Binding-site contacts:
Ligand atom CAN contacts residue LEU212 of chain 1.D at 3.6 Å (hydrophobic).
Ligand atom CAN contacts residue SER162 of chain 1.D at 2.5 Å.
Ligand atom CAQ contacts residue SER162 of chain 1.D at 2.7 Å.
Ligand atom OAC contacts residue ALA163 of chain 1.D at 3.9 Å.
Ligand atom CAK contacts residue TYR38 of chain 1.D at 3.8 Å (hydrophobic).
Ligand atom CAL contacts residue GLY90 of chain 1.D at 3.6 Å.
Ligand atom OAA contacts residue SER162 of chain 1.D at 3.1 Å (h-bond).
Ligand atom CAI contacts residue TYR38 of chain 1.D at 4.0 Å (hydrophobic).
Ligand atom CAQ contacts residue LEU212 of chain 1.D at 3.6 Å (hydrophobic).
Ligand atom CAN contacts residue HIS284 of chain 1.D at 3.0 Å.
Ligand atom CAK contacts residue HIS284 of chain 1.D at 4.1 Å.
Ligand atom CAL contacts residue GLY91 of chain 1.D at 3.7 Å.
Ligand atom CAG contacts residue ILE94 of chain 1.D at 4.0 Å (hydrophobic).
Ligand atom CAP contacts residue ALA163 of chain 1.D at 3.0 Å (hydrophobic).
Ligand atom CAM contacts residue GLY89 of chain 1.D at 4.1 Å.
Ligand atom CAP contacts residue GLY91 of chain 1.D at 2.9 Å.
Ligand atom NAE contacts residue SER162 of chain 1.D at 3.7 Å.
Ligand atom CAI contacts residue GLY90 of chain 1.D at 3.9 Å.
Ligand atom CAO contacts residue GLY91 of chain 1.D at 3.8 Å.
Ligand atom CAM contacts residue GLY90 of chain 1.D at 3.0 Å.
Ligand atom CAP contacts residue SER162 of chain 1.D at 2.4 Å.
Ligand atom CAM contacts residue ALA163 of chain 1.D at 3.4 Å (hydrophobic).
Ligand atom OAC contacts residue LEU193 of chain 1.D at 3.8 Å.
Ligand atom CAG contacts residue TYR38 of chain 1.D at 3.6 Å (hydrophobic).
Ligand atom CAM contacts residue GLY91 of chain 1.D at 2.8 Å.
Ligand atom OAA contacts residue HIS284 of chain 1.D at 3.7 Å.
Ligand atom CAO contacts residue ALA163 of chain 1.D at 4.0 Å (hydrophobic).
Ligand atom CAL contacts residue SER162 of chain 1.D at 2.2 Å.
Ligand atom OAB contacts residue HIS284 of chain 1.D at 3.3 Å.
Ligand atom CAI contacts residue PHE220 of chain 1.D at 3.9 Å (hydrophobic).
Ligand atom OAA contacts residue TYR38 of chain 1.D at 3.7 Å.
Ligand atom CAI contacts residue ILE94 of chain 1.D at 4.1 Å (hydrophobic).
Ligand atom CAM contacts residue SER162 of chain 1.D at 2.1 Å.
Ligand atom CAQ contacts residue HIS284 of chain 1.D at 3.6 Å.
Ligand atom OAC contacts residue GLY91 of chain 1.D at 4.1 Å.
Ligand atom CAO contacts residue SER162 of chain 1.D at 2.6 Å.
Ligand atom CAL contacts residue HIS284 of chain 1.D at 3.5 Å.
Ligand atom CAP contacts residue GLY90 of chain 1.D at 4.1 Å.
Ligand atom OAA contacts residue GLY90 of chain 1.D at 3.3 Å (h-bond).
Ligand atom CAF contacts residue LEU212 of chain 1.D at 4.0 Å (hydrophobic).

Sequence of chain 1.D:
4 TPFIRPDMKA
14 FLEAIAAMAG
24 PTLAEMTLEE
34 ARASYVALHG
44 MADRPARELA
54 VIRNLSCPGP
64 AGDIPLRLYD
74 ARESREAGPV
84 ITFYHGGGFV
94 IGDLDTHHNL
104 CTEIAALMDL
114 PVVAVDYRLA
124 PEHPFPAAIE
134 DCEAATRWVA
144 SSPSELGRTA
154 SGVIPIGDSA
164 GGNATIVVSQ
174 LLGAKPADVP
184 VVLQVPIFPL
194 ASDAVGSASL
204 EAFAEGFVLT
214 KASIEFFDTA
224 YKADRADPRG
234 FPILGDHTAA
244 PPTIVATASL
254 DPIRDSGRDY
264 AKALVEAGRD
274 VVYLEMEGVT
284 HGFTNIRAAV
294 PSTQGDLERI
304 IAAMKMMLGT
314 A

This protein binds this small molecule.
Small molecule (SMILES): CCCCCC(=O)Oc1ccc([N+](=O)[O-])cc1